Binding-site contacts:
Ligand atom OP2 contacts residue DA4 of chain 3.D at 3.6 Å.
Ligand atom C4' contacts residue DA4 of chain 3.D at 4.3 Å.
Ligand atom O3' contacts residue DA4 of chain 3.D at 4.2 Å.
Ligand atom P contacts residue DA4 of chain 3.D at 3.2 Å.
Ligand atom O5' contacts residue DA4 of chain 3.D at 4.0 Å.
Ligand atom C3' contacts residue DA4 of chain 3.D at 3.3 Å.
Ligand atom C5' contacts residue DA4 of chain 3.D at 4.0 Å.
Ligand atom OP1 contacts residue DA4 of chain 3.D at 2.2 Å.
Ligand atom C2' contacts residue DA4 of chain 3.D at 3.5 Å.

This protein binds this small molecule.
Small molecule (SMILES): Nc1ccn([C@H]2C[C@H](O)[C@@H](COP(=O)(O)O)O2)c(=O)n1